The small molecule below binds the protein below.
Small molecule (SMILES): CC(C)C[C@H](NC(=O)OC[C@H]1C[C@H]2C=CC[C@H](C2)C1)C(=O)N[C@@H](C[C@@H]1CCNC1=O)[C@H](O)S(=O)(=O)O

Binding-site contacts:
Ligand atom C08 contacts residue CYS149 of chain 1.B at 2.8 Å (hydrophobic).
Ligand atom C17 contacts residue Y641 of chain 1.G at 0.0 Å.
Ligand atom O10 contacts residue Y641 of chain 1.G at 1.3 Å.
Ligand atom C06 contacts residue Y641 of chain 1.G at 0.0 Å.
Ligand atom C25 contacts residue Y641 of chain 1.G at 0.0 Å.
Ligand atom O10 contacts residue HIS45 of chain 1.B at 2.8 Å (h-bond).
Ligand atom C09 contacts residue CYS149 of chain 1.B at 1.8 Å (hydrophobic).
Ligand atom O20 contacts residue Y641 of chain 1.G at 0.0 Å (h-bond).
Ligand atom C13 contacts residue Y641 of chain 1.G at 0.1 Å.
Ligand atom N18 contacts residue GLN193 of chain 1.B at 2.6 Å (h-bond).
Ligand atom C07 contacts residue Y641 of chain 1.G at 0.1 Å.
Ligand atom C28 contacts residue Y641 of chain 1.G at 0.0 Å.
Ligand atom N18 contacts residue Y641 of chain 1.G at 0.1 Å (h-bond).
Ligand atom C09 contacts residue Y641 of chain 1.G at 0.1 Å.
Ligand atom C29 contacts residue Y641 of chain 1.G at 0.0 Å.
Ligand atom C14 contacts residue Y641 of chain 1.G at 0.1 Å.
Ligand atom O01 contacts residue Y641 of chain 1.G at 0.0 Å (h-bond).
Ligand atom C22 contacts residue Y641 of chain 1.G at 0.0 Å.
Ligand atom C08 contacts residue Y641 of chain 1.G at 0.1 Å.
Ligand atom C24 contacts residue Y641 of chain 1.G at 0.0 Å.
Ligand atom C04 contacts residue Y641 of chain 1.G at 0.0 Å.
Ligand atom N11 contacts residue Y641 of chain 1.G at 0.1 Å (h-bond).
Ligand atom C16 contacts residue Y641 of chain 1.G at 0.0 Å.
Ligand atom N03 contacts residue Y641 of chain 1.G at 0.0 Å (h-bond).
Ligand atom C23 contacts residue Y641 of chain 1.G at 0.0 Å.
Ligand atom C05 contacts residue Y641 of chain 1.G at 0.0 Å.
Ligand atom C15 contacts residue Y641 of chain 1.G at 0.0 Å.
Ligand atom C27 contacts residue Y641 of chain 1.G at 0.0 Å.
Ligand atom O31 contacts residue GLU170 of chain 1.B at 3.0 Å (salt-bridge).
Ligand atom C12 contacts residue Y641 of chain 1.G at 0.1 Å.
Ligand atom O01 contacts residue HIS167 of chain 1.B at 2.8 Å (h-bond).
Ligand atom C30 contacts residue Y641 of chain 1.G at 0.0 Å.
Ligand atom O32 contacts residue Y641 of chain 1.G at 0.1 Å (h-bond).
Ligand atom O10 contacts residue CYS149 of chain 1.B at 2.6 Å (h-bond).
Ligand atom C19 contacts residue Y641 of chain 1.G at 0.0 Å.
Ligand atom C02 contacts residue Y641 of chain 1.G at 0.0 Å.
Ligand atom C21 contacts residue Y641 of chain 1.G at 0.0 Å.
Ligand atom O31 contacts residue Y641 of chain 1.G at 0.0 Å (h-bond).
Ligand atom N11 contacts residue HIS168 of chain 1.B at 3.0 Å (h-bond).
Ligand atom C26 contacts residue Y641 of chain 1.G at 0.0 Å.

Sequence of chain 1.B:
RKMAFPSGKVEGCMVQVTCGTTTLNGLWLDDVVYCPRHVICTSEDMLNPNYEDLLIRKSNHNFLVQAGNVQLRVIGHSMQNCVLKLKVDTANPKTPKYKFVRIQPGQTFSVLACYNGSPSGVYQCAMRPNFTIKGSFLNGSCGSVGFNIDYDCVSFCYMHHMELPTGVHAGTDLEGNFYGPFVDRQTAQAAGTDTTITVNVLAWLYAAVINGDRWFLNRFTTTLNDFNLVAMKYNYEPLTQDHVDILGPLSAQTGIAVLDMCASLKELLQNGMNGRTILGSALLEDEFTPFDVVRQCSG